The small molecule below binds the protein below.
Small molecule (SMILES): CC(=O)N[C@H]1[C@H](O[C@H]2[C@H](O)[C@@H](NC(C)=O)CO[C@@H]2CO)O[C@H](CO)[C@@H](O)[C@@H]1O

Sequence of chain 1.A:
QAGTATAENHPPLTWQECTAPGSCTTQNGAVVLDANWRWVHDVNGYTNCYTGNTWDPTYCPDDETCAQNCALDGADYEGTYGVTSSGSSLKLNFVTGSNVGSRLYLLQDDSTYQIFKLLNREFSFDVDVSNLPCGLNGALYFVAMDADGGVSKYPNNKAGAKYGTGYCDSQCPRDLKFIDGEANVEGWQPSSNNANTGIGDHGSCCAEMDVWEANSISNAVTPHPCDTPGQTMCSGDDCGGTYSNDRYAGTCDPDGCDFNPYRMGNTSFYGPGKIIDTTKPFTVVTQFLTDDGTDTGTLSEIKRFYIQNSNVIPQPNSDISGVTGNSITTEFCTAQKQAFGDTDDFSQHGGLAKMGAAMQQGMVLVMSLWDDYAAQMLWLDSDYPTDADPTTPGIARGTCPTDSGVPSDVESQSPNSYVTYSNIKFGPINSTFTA

Binding-site contacts:
Ligand atom C1 contacts residue ALA436 of chain 1.A at 4.4 Å (hydrophobic).
Ligand atom C7 contacts residue ASN431 of chain 1.A at 3.5 Å.
Ligand atom O6 contacts residue ALA436 of chain 1.A at 4.2 Å.
Ligand atom C5 contacts residue ASN431 of chain 1.A at 3.6 Å.
Ligand atom N2 contacts residue ILE430 of chain 1.A at 4.0 Å.
Ligand atom N2 contacts residue ASN431 of chain 1.A at 2.9 Å (h-bond).
Ligand atom C2 contacts residue ASN431 of chain 1.A at 2.4 Å.
Ligand atom O7 contacts residue ASN431 of chain 1.A at 3.6 Å (h-bond).
Ligand atom C1 contacts residue ILE430 of chain 1.A at 4.4 Å (hydrophobic).
Ligand atom C1 contacts residue ASN431 of chain 1.A at 1.4 Å.
Ligand atom O5 contacts residue ALA436 of chain 1.A at 3.6 Å.
Ligand atom C6 contacts residue ALA436 of chain 1.A at 4.1 Å (hydrophobic).
Ligand atom C4 contacts residue ASN431 of chain 1.A at 4.2 Å.
Ligand atom O5 contacts residue ASN431 of chain 1.A at 2.3 Å (h-bond).
Ligand atom C3 contacts residue ASN431 of chain 1.A at 3.8 Å.
Ligand atom C5 contacts residue ALA436 of chain 1.A at 4.4 Å (hydrophobic).
Ligand atom C7 contacts residue ILE430 of chain 1.A at 4.3 Å (hydrophobic).
Ligand atom C8 contacts residue ILE430 of chain 1.A at 4.2 Å (hydrophobic).